Binding-site contacts:
Ligand atom N10 contacts residue LEU144 of chain 1.A at 3.8 Å.
Ligand atom C29 contacts residue LEU20 of chain 1.A at 3.7 Å (hydrophobic).
Ligand atom C19 contacts residue ALA154 of chain 1.A at 3.4 Å (hydrophobic).
Ligand atom F18 contacts residue GLU141 of chain 1.A at 3.8 Å.
Ligand atom C33 contacts residue GLY97 of chain 1.A at 3.7 Å.
Ligand atom CL1 contacts residue GLY21 of chain 1.A at 3.7 Å.
Ligand atom N08 contacts residue ALA94 of chain 1.A at 2.8 Å (h-bond).
Ligand atom C11 contacts residue LEU144 of chain 1.A at 3.7 Å (hydrophobic).
Ligand atom F18 contacts residue LEU144 of chain 1.A at 3.4 Å.
Ligand atom C34 contacts residue GLY97 of chain 1.A at 3.7 Å.
Ligand atom C29 contacts residue VAL28 of chain 1.A at 3.6 Å (hydrophobic).
Ligand atom N10 contacts residue GLU92 of chain 1.A at 3.8 Å.
Ligand atom C28 contacts residue VAL28 of chain 1.A at 3.6 Å (hydrophobic).
Ligand atom C33 contacts residue ALA94 of chain 1.A at 3.1 Å (hydrophobic).
Ligand atom C26 contacts residue VAL28 of chain 1.A at 3.5 Å (hydrophobic).
Ligand atom F23 contacts residue LEU91 of chain 1.A at 3.7 Å.
Ligand atom C17 contacts residue ALA154 of chain 1.A at 3.6 Å (hydrophobic).
Ligand atom C12 contacts residue ALA41 of chain 1.A at 3.8 Å (hydrophobic).
Ligand atom C20 contacts residue ALA154 of chain 1.A at 3.5 Å (hydrophobic).
Ligand atom C33 contacts residue TYR93 of chain 1.A at 3.8 Å (hydrophobic).
Ligand atom N10 contacts residue TYR93 of chain 1.A at 3.7 Å.
Ligand atom C13 contacts residue LEU91 of chain 1.A at 3.6 Å (hydrophobic).
Ligand atom C28 contacts residue LEU20 of chain 1.A at 3.2 Å (hydrophobic).
Ligand atom C21 contacts residue ALA154 of chain 1.A at 3.7 Å (hydrophobic).
Ligand atom C12 contacts residue LEU144 of chain 1.A at 3.8 Å (hydrophobic).
Ligand atom N14 contacts residue LEU91 of chain 1.A at 3.7 Å.
Ligand atom O01 contacts residue ARG18 of chain 1.A at 2.6 Å (salt-bridge).
Ligand atom C25 contacts residue VAL28 of chain 1.A at 3.7 Å (hydrophobic).
Ligand atom C11 contacts residue GLU92 of chain 1.A at 3.1 Å.
Ligand atom F23 contacts residue LYS43 of chain 1.A at 3.2 Å.
Ligand atom C20 contacts residue ASN142 of chain 1.A at 3.6 Å.
Ligand atom C19 contacts residue GLU141 of chain 1.A at 3.6 Å.
Ligand atom C19 contacts residue ASN142 of chain 1.A at 3.7 Å.
Ligand atom C28 contacts residue GLY21 of chain 1.A at 3.7 Å.
Ligand atom C30 contacts residue VAL28 of chain 1.A at 3.8 Å (hydrophobic).
Ligand atom C11 contacts residue ALA41 of chain 1.A at 3.6 Å (hydrophobic).
Ligand atom C07 contacts residue ALA94 of chain 1.A at 3.2 Å (hydrophobic).
Ligand atom C02 contacts residue ARG18 of chain 1.A at 3.5 Å.
Ligand atom C22 contacts residue LYS43 of chain 1.A at 3.8 Å.
Ligand atom N10 contacts residue ALA94 of chain 1.A at 3.1 Å (h-bond).

Sequence of chain 1.A:
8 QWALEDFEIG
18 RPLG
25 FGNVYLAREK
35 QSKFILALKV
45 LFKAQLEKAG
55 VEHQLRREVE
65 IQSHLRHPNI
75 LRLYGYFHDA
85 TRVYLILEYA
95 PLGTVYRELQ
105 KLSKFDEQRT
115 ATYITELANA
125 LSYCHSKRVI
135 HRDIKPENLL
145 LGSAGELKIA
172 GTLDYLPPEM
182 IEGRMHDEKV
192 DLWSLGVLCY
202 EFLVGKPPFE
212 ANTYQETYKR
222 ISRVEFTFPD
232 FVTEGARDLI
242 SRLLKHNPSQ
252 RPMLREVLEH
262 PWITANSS

The small molecule below binds the protein below.
Small molecule (SMILES): O=C(O)c1ccc(Nc2ncc3c(n2)-c2ccc(Cl)cc2C(c2c(F)cccc2F)=NC3)cc1